The protein below binds the small molecule below.
Small molecule (SMILES): Oc1ccc(F)cc1O

Binding-site contacts:
Ligand atom C5 contacts residue ASN152 of chain 1.C at 4.5 Å.
Ligand atom C4 contacts residue ILE171 of chain 1.C at 4.4 Å (hydrophobic).
Ligand atom C3 contacts residue PRO164 of chain 1.C at 3.8 Å (hydrophobic).
Ligand atom F9 contacts residue ARG167 of chain 1.C at 3.8 Å.
Ligand atom O7 contacts residue ALA153 of chain 1.C at 4.1 Å.
Ligand atom C2 contacts residue PRO164 of chain 1.C at 4.2 Å (hydrophobic).
Ligand atom C5 contacts residue ARG167 of chain 1.C at 3.7 Å.
Ligand atom C6 contacts residue LEU158 of chain 1.C at 3.9 Å (hydrophobic).
Ligand atom C1 contacts residue ARG167 of chain 1.C at 3.3 Å.
Ligand atom C5 contacts residue LEU158 of chain 1.C at 3.9 Å (hydrophobic).
Ligand atom C4 contacts residue GLU168 of chain 1.C at 4.1 Å.
Ligand atom C4 contacts residue PRO164 of chain 1.C at 4.5 Å (hydrophobic).
Ligand atom C2 contacts residue ARG167 of chain 1.C at 3.7 Å.
Ligand atom C4 contacts residue ARG167 of chain 1.C at 3.7 Å.
Ligand atom C3 contacts residue GLU168 of chain 1.C at 4.2 Å.
Ligand atom O8 contacts residue PRO164 of chain 1.C at 3.5 Å.
Ligand atom C6 contacts residue ALA153 of chain 1.C at 4.4 Å (hydrophobic).
Ligand atom C3 contacts residue ARG167 of chain 1.C at 3.9 Å.
Ligand atom O7 contacts residue ARG167 of chain 1.C at 3.0 Å (salt-bridge).
Ligand atom C6 contacts residue ARG167 of chain 1.C at 3.8 Å.
Ligand atom C5 contacts residue ILE171 of chain 1.C at 4.1 Å (hydrophobic).
Ligand atom O7 contacts residue ASN159 of chain 1.C at 4.0 Å.
Ligand atom C6 contacts residue ASN152 of chain 1.C at 3.9 Å.
Ligand atom F9 contacts residue ILE171 of chain 1.C at 3.5 Å.
Ligand atom O8 contacts residue ARG167 of chain 1.C at 3.7 Å.
Ligand atom F9 contacts residue GLU168 of chain 1.C at 3.4 Å.
Ligand atom O7 contacts residue ASN152 of chain 1.C at 4.5 Å.

Sequence of chain 1.C:
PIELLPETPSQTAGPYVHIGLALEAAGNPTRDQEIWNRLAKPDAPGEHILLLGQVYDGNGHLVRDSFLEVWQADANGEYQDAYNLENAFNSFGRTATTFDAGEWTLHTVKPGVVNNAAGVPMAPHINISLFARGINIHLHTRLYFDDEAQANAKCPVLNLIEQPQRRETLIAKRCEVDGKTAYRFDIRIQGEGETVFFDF